This small molecule binds to this protein.
Small molecule (SMILES): C[C@H]1c2cccc(O)c2C(=O)C2=C(O)[C@]3(O)C(=O)C(C(N)=O)=C(O)[C@@H](N(C)C)[C@@H]3[C@@H](O)[C@@H]21

Sequence of chain 2.A:
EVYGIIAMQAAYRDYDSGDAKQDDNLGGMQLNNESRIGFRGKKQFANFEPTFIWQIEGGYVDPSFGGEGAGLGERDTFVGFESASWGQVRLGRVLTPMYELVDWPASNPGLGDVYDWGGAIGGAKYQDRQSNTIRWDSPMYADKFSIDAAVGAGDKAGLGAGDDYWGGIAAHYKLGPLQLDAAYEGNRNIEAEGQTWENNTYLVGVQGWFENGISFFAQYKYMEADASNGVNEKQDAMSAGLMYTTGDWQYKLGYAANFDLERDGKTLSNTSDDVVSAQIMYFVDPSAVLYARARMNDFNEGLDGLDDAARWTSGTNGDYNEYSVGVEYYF

Binding-site contacts:
Ligand atom C8 contacts residue TRP312 of chain 2.A at 4.2 Å (hydrophobic).
Ligand atom N4 contacts residue ASP128 of chain 2.A at 4.4 Å.
Ligand atom C41 contacts residue ASP128 of chain 2.A at 3.2 Å.
Ligand atom C21 contacts residue TRP117 of chain 2.A at 4.2 Å (hydrophobic).
Ligand atom O3 contacts residue TRP117 of chain 2.A at 4.0 Å.
Ligand atom C21 contacts residue C8E1 of chain 2.K at 4.1 Å.
Ligand atom C61 contacts residue TRP312 of chain 2.A at 4.1 Å (hydrophobic).
Ligand atom C7 contacts residue TRP312 of chain 2.A at 3.9 Å (hydrophobic).
Ligand atom C3 contacts residue TRP117 of chain 2.A at 4.5 Å (hydrophobic).
Ligand atom C5 contacts residue TRP312 of chain 2.A at 4.4 Å (hydrophobic).
Ligand atom C6 contacts residue TRP312 of chain 2.A at 3.9 Å (hydrophobic).
Ligand atom O21 contacts residue TRP117 of chain 2.A at 4.2 Å.
Ligand atom C6B contacts residue TRP312 of chain 2.A at 4.3 Å (hydrophobic).
Ligand atom N21 contacts residue C8E1 of chain 2.K at 2.8 Å (h-bond).
Ligand atom C6A contacts residue TRP312 of chain 2.A at 4.0 Å (hydrophobic).
Ligand atom N21 contacts residue TRP117 of chain 2.A at 4.0 Å.
Ligand atom C5B contacts residue TRP312 of chain 2.A at 4.5 Å (hydrophobic).
Ligand atom O1 contacts residue TRP312 of chain 2.A at 4.3 Å.
Ligand atom O3 contacts residue C8E1 of chain 2.K at 3.2 Å (h-bond).
Ligand atom C3 contacts residue C8E1 of chain 2.K at 4.2 Å.
Ligand atom C42 contacts residue C8E1 of chain 2.K at 4.0 Å.